Sequence of chain 5.C:
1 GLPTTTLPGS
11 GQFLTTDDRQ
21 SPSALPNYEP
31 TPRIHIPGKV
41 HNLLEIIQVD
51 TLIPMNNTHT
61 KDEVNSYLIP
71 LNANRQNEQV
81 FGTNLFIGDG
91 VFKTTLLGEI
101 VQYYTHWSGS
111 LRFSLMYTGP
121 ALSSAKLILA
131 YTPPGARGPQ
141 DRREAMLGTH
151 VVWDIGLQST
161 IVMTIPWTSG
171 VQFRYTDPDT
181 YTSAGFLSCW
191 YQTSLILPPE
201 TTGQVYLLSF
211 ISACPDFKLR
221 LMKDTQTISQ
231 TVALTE

The small molecule below binds the protein below.
Small molecule (SMILES): Cc1cc(CCCCCCCOc2ccc(C3=N[C@@H](C)CO3)cc2)on1

Sequence of chain 5.A:
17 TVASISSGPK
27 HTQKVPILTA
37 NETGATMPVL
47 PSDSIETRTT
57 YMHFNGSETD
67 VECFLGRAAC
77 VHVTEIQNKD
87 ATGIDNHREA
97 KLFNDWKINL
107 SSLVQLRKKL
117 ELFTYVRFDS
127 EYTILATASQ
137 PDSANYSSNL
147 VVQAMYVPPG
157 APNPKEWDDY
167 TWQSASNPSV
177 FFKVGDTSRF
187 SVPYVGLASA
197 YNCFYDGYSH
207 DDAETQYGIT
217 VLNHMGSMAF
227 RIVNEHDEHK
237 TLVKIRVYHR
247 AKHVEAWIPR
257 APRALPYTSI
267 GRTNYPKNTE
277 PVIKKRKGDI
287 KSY

Binding-site contacts:
Ligand atom C2B contacts residue MET221 of chain 5.A at 3.5 Å (hydrophobic).
Ligand atom C3 contacts residue PRO174 of chain 5.A at 3.8 Å (hydrophobic).
Ligand atom C4A contacts residue ASN219 of chain 5.A at 3.5 Å.
Ligand atom C2C contacts residue VAL188 of chain 5.A at 3.2 Å (hydrophobic).
Ligand atom C5 contacts residue TYR152 of chain 5.A at 3.8 Å (hydrophobic).
Ligand atom CM1 contacts residue SER107 of chain 5.A at 3.9 Å.
Ligand atom C6B contacts residue TYR197 of chain 5.A at 3.6 Å (hydrophobic).
Ligand atom C6C contacts residue MET221 of chain 5.A at 3.7 Å (hydrophobic).
Ligand atom C7C contacts residue TYR197 of chain 5.A at 3.8 Å (hydrophobic).
Ligand atom O1B contacts residue TYR128 of chain 5.A at 3.9 Å.
Ligand atom C3 contacts residue PHE186 of chain 5.A at 3.8 Å (hydrophobic).
Ligand atom C5 contacts residue PHE186 of chain 5.A at 3.5 Å (hydrophobic).
Ligand atom N3A contacts residue ASN219 of chain 5.A at 3.0 Å (h-bond).
Ligand atom O1 contacts residue PHE186 of chain 5.A at 3.5 Å.
Ligand atom C31 contacts residue SER175 of chain 5.A at 3.6 Å.
Ligand atom C4B contacts residue LEU106 of chain 5.A at 3.7 Å (hydrophobic).
Ligand atom N2 contacts residue ALA24 of chain 5.C at 3.4 Å.
Ligand atom C6C contacts residue VAL191 of chain 5.A at 3.2 Å (hydrophobic).
Ligand atom C3B contacts residue MET221 of chain 5.A at 3.8 Å (hydrophobic).
Ligand atom C31 contacts residue ALA150 of chain 5.A at 3.5 Å (hydrophobic).
Ligand atom O1 contacts residue TYR152 of chain 5.A at 3.9 Å.
Ligand atom C1B contacts residue MET221 of chain 5.A at 3.8 Å (hydrophobic).
Ligand atom C4 contacts residue PHE186 of chain 5.A at 3.6 Å (hydrophobic).
Ligand atom C5B contacts residue TYR197 of chain 5.A at 3.7 Å (hydrophobic).
Ligand atom C3C contacts residue VAL188 of chain 5.A at 3.3 Å (hydrophobic).
Ligand atom C5B contacts residue LEU106 of chain 5.A at 3.5 Å (hydrophobic).
Ligand atom C4C contacts residue TYR152 of chain 5.A at 3.8 Å (hydrophobic).
Ligand atom O1B contacts residue MET221 of chain 5.A at 3.4 Å.
Ligand atom O1 contacts residue ALA24 of chain 5.C at 3.6 Å.
Ligand atom C6B contacts residue LEU106 of chain 5.A at 3.9 Å (hydrophobic).
Ligand atom C3C contacts residue TYR128 of chain 5.A at 3.9 Å (hydrophobic).
Ligand atom C5C contacts residue ILE104 of chain 5.A at 3.8 Å (hydrophobic).
Ligand atom C31 contacts residue VAL176 of chain 5.A at 3.3 Å (hydrophobic).
Ligand atom C4 contacts residue TYR152 of chain 5.A at 3.9 Å (hydrophobic).
Ligand atom C5C contacts residue TYR128 of chain 5.A at 3.5 Å (hydrophobic).
Ligand atom C31 contacts residue PRO174 of chain 5.A at 3.4 Å (hydrophobic).
Ligand atom C4 contacts residue MET224 of chain 5.A at 3.8 Å (hydrophobic).
Ligand atom C7C contacts residue TYR128 of chain 5.A at 3.6 Å (hydrophobic).
Ligand atom N2 contacts residue PHE186 of chain 5.A at 3.7 Å.
Ligand atom O1 contacts residue VAL188 of chain 5.A at 3.8 Å.